Sequence of chain 1.B:
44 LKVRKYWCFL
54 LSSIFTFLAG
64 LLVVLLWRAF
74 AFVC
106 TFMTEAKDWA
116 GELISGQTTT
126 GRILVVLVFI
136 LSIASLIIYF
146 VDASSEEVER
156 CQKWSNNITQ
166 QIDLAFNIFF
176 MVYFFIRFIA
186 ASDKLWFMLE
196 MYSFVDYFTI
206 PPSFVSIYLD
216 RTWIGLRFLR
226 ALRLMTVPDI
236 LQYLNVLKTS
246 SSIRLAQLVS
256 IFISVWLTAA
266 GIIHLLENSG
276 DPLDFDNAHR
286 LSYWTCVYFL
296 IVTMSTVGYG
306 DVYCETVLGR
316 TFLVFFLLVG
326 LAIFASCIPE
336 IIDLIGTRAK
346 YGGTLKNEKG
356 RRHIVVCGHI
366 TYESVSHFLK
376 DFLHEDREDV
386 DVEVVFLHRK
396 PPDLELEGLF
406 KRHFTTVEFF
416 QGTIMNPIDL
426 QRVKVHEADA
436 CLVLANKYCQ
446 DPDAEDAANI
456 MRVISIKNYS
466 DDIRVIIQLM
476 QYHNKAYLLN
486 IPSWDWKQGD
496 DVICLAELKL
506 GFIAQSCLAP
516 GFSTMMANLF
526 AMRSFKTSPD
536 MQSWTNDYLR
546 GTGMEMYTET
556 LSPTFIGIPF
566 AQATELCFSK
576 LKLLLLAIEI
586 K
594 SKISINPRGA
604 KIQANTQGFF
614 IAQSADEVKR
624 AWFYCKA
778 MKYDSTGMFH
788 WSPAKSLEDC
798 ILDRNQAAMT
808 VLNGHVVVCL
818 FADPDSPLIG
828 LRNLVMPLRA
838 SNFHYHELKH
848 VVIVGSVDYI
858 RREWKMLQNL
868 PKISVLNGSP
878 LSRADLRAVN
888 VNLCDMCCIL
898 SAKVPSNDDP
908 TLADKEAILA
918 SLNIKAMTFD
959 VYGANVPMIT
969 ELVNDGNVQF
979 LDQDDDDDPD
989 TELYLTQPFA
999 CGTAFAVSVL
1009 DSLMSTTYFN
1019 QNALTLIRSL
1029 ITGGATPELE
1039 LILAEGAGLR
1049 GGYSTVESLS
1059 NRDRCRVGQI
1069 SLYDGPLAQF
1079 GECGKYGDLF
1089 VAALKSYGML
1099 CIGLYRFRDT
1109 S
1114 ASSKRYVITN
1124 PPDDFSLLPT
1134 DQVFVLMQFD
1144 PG

Binding-site contacts:
Ligand atom C12 contacts residue LEU221 of chain 1.B at 4.5 Å (hydrophobic).
Ligand atom C4 contacts residue TYR49 of chain 1.B at 4.5 Å (hydrophobic).
Ligand atom C4 contacts residue LEU313 of chain 1.B at 4.1 Å (hydrophobic).
Ligand atom C26 contacts residue PHE199 of chain 1.B at 4.2 Å (hydrophobic).
Ligand atom C6 contacts residue LEU53 of chain 1.B at 4.1 Å (hydrophobic).
Ligand atom C21 contacts residue PHE203 of chain 1.B at 3.5 Å (hydrophobic).
Ligand atom O1 contacts residue PHE280 of chain 1.B at 3.7 Å.
Ligand atom C17 contacts residue ILE57 of chain 1.B at 4.5 Å (hydrophobic).
Ligand atom C10 contacts residue LEU53 of chain 1.B at 4.3 Å (hydrophobic).
Ligand atom C16 contacts residue ILE57 of chain 1.B at 3.7 Å (hydrophobic).
Ligand atom C2 contacts residue LEU271 of chain 1.B at 4.4 Å (hydrophobic).
Ligand atom C6 contacts residue TYR49 of chain 1.B at 4.5 Å (hydrophobic).
Ligand atom C12 contacts residue LEU53 of chain 1.B at 3.7 Å (hydrophobic).
Ligand atom C14 contacts residue LEU53 of chain 1.B at 4.2 Å (hydrophobic).
Ligand atom C4 contacts residue PRO277 of chain 1.B at 4.2 Å (hydrophobic).
Ligand atom C19 contacts residue LEU313 of chain 1.B at 4.3 Å (hydrophobic).
Ligand atom C3 contacts residue TYR49 of chain 1.B at 4.1 Å (hydrophobic).
Ligand atom O1 contacts residue GLY275 of chain 1.B at 4.3 Å.
Ligand atom C5 contacts residue LEU53 of chain 1.B at 4.3 Å (hydrophobic).
Ligand atom C1 contacts residue LEU53 of chain 1.B at 4.2 Å (hydrophobic).
Ligand atom C11 contacts residue LEU53 of chain 1.B at 4.0 Å (hydrophobic).
Ligand atom C7 contacts residue LEU53 of chain 1.B at 3.8 Å (hydrophobic).
Ligand atom C11 contacts residue LEU221 of chain 1.B at 4.4 Å (hydrophobic).
Ligand atom O1 contacts residue SER274 of chain 1.B at 3.7 Å.
Ligand atom C8 contacts residue LEU53 of chain 1.B at 4.2 Å (hydrophobic).
Ligand atom C9 contacts residue LEU53 of chain 1.B at 3.7 Å (hydrophobic).
Ligand atom C19 contacts residue LEU271 of chain 1.B at 4.4 Å (hydrophobic).
Ligand atom C2 contacts residue LEU270 of chain 1.B at 4.4 Å (hydrophobic).

This protein binds this small molecule.
Small molecule (SMILES): CC(C)CCC[C@@H](C)[C@H]1CC[C@H]2[C@@H]3CC=C4C[C@@H](O)CC[C@]4(C)[C@H]3CC[C@]12C